Binding-site contacts:
Ligand atom N5 contacts residue VAL132 of chain 1.C at 3.2 Å (h-bond).
Ligand atom O10 contacts residue LEU191 of chain 1.C at 3.1 Å.
Ligand atom C6 contacts residue VAL132 of chain 1.C at 4.2 Å (hydrophobic).
Ligand atom N5 contacts residue LEU130 of chain 1.C at 3.8 Å.
Ligand atom C11 contacts residue GLY131 of chain 1.C at 4.1 Å.
Ligand atom O7 contacts residue LYS190 of chain 1.C at 3.4 Å (salt-bridge).
Ligand atom C10 contacts residue LEU191 of chain 1.C at 3.8 Å (hydrophobic).
Ligand atom C7 contacts residue TRP150 of chain 1.C at 4.4 Å (hydrophobic).
Ligand atom O10 contacts residue LYS190 of chain 1.C at 4.0 Å.
Ligand atom O1B contacts residue SER142 of chain 1.C at 4.3 Å.
Ligand atom O4 contacts residue LEU130 of chain 1.C at 4.2 Å.
Ligand atom C11 contacts residue LEU191 of chain 1.C at 3.7 Å (hydrophobic).
Ligand atom O1A contacts residue SER134 of chain 1.C at 3.7 Å.
Ligand atom O1A contacts residue LEU223 of chain 1.C at 4.3 Å.
Ligand atom O9 contacts residue GLU187 of chain 1.C at 4.2 Å.
Ligand atom C5 contacts residue VAL132 of chain 1.C at 3.8 Å (hydrophobic).
Ligand atom C11 contacts residue ILE152 of chain 1.C at 3.8 Å (hydrophobic).
Ligand atom C9 contacts residue GLU187 of chain 1.C at 4.5 Å.
Ligand atom C9 contacts residue TYR92 of chain 1.C at 3.1 Å (hydrophobic).
Ligand atom O8 contacts residue LEU223 of chain 1.C at 3.8 Å.
Ligand atom C11 contacts residue TRP150 of chain 1.C at 4.1 Å (hydrophobic).
Ligand atom O1A contacts residue VAL132 of chain 1.C at 4.5 Å.
Ligand atom C4 contacts residue VAL132 of chain 1.C at 3.5 Å (hydrophobic).
Ligand atom C1 contacts residue SER134 of chain 1.C at 4.0 Å.
Ligand atom C1 contacts residue SER133 of chain 1.C at 4.1 Å.
Ligand atom C1 contacts residue VAL132 of chain 1.C at 4.2 Å (hydrophobic).
Ligand atom C11 contacts residue LEU130 of chain 1.C at 3.4 Å (hydrophobic).
Ligand atom O9 contacts residue LEU223 of chain 1.C at 3.9 Å.
Ligand atom C10 contacts residue LEU130 of chain 1.C at 3.9 Å (hydrophobic).
Ligand atom O1B contacts residue VAL132 of chain 1.C at 4.1 Å.
Ligand atom N5 contacts residue TRP150 of chain 1.C at 4.3 Å.
Ligand atom O1B contacts residue SER134 of chain 1.C at 3.3 Å (h-bond).
Ligand atom C10 contacts residue TRP150 of chain 1.C at 4.4 Å (hydrophobic).
Ligand atom C9 contacts residue TRP150 of chain 1.C at 4.2 Å (hydrophobic).
Ligand atom O1B contacts residue SER133 of chain 1.C at 3.7 Å.
Ligand atom O4 contacts residue VAL132 of chain 1.C at 3.9 Å.
Ligand atom O1A contacts residue SER133 of chain 1.C at 3.4 Å (h-bond).
Ligand atom O9 contacts residue TYR92 of chain 1.C at 2.8 Å (h-bond).

A small-molecule ligand and the protein it binds are described below.
Small molecule (SMILES): CC(=O)N[C@H]1[C@H]([C@H](O)[C@H](O)CO)O[C@@](O)(C(=O)O)C[C@@H]1O

Sequence of chain 1.C:
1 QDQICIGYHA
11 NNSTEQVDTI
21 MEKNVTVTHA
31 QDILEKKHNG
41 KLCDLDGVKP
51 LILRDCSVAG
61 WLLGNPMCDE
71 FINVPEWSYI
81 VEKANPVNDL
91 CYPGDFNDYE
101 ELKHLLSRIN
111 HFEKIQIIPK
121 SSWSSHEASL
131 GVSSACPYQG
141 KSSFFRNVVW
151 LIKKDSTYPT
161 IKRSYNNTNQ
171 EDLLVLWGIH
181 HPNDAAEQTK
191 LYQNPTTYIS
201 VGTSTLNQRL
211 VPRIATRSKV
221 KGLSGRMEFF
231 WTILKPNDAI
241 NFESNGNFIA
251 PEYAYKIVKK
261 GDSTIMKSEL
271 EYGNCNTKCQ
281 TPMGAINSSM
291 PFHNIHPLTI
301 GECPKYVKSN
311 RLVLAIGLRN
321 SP